Sequence of chain 1.B:
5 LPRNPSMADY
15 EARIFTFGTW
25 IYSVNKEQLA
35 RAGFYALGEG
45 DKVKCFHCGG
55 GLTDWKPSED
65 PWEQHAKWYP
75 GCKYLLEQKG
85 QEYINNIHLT

A protein and the small-molecule ligand that binds it are described below.
Small molecule (SMILES): CN[C@@H](C)C(=O)N[C@H](C(=O)N1CC[C@H](C)[C@H]1C(=O)Nc1ccccc1-c1ncccn1)C1CCCCC1

Binding-site contacts:
Ligand atom C5 contacts residue LEU56 of chain 1.B at 3.7 Å (hydrophobic).
Ligand atom C28 contacts residue TYR73 of chain 1.B at 3.4 Å (hydrophobic).
Ligand atom C7 contacts residue GLY55 of chain 1.B at 4.0 Å.
Ligand atom C18 contacts residue THR57 of chain 1.B at 4.0 Å.
Ligand atom C6 contacts residue GLY55 of chain 1.B at 3.4 Å.
Ligand atom N2 contacts residue THR57 of chain 1.B at 3.0 Å (h-bond).
Ligand atom C13 contacts residue THR57 of chain 1.B at 3.7 Å.
Ligand atom N2 contacts residue LEU56 of chain 1.B at 4.0 Å.
Ligand atom C13 contacts residue GLN68 of chain 1.B at 3.5 Å.
Ligand atom O3 contacts residue THR57 of chain 1.B at 2.8 Å (h-bond).
Ligand atom C8 contacts residue TRP72 of chain 1.B at 3.8 Å (hydrophobic).
Ligand atom C1 contacts residue ASP58 of chain 1.B at 3.5 Å.
Ligand atom O2 contacts residue GLN68 of chain 1.B at 3.3 Å (h-bond).
Ligand atom C4 contacts residue TRP72 of chain 1.B at 3.9 Å (hydrophobic).
Ligand atom C9 contacts residue TRP72 of chain 1.B at 3.5 Å (hydrophobic).
Ligand atom C4 contacts residue LEU56 of chain 1.B at 4.0 Å (hydrophobic).
Ligand atom C13 contacts residue GLU63 of chain 1.B at 3.8 Å.
Ligand atom C28 contacts residue GLY55 of chain 1.B at 3.8 Å.
Ligand atom C3 contacts residue GLN68 of chain 1.B at 3.9 Å.
Ligand atom C13 contacts residue TRP59 of chain 1.B at 3.6 Å (hydrophobic).
Ligand atom C27 contacts residue THR57 of chain 1.B at 3.7 Å.
Ligand atom C7 contacts residue TYR73 of chain 1.B at 4.0 Å (hydrophobic).
Ligand atom O3 contacts residue LEU56 of chain 1.B at 3.5 Å.
Ligand atom N1 contacts residue GLU63 of chain 1.B at 2.8 Å (salt-bridge).
Ligand atom C2 contacts residue GLN68 of chain 1.B at 3.8 Å.
Ligand atom O2 contacts residue TRP72 of chain 1.B at 3.0 Å (h-bond).
Ligand atom C13 contacts residue LEU56 of chain 1.B at 4.0 Å (hydrophobic).
Ligand atom N3 contacts residue LEU56 of chain 1.B at 3.8 Å.
Ligand atom C14 contacts residue TRP72 of chain 1.B at 4.0 Å (hydrophobic).
Ligand atom C2 contacts residue ASP58 of chain 1.B at 3.6 Å.
Ligand atom N1 contacts residue ASP58 of chain 1.B at 3.7 Å.
Ligand atom N1 contacts residue GLN68 of chain 1.B at 3.5 Å (h-bond).
Ligand atom C5 contacts residue THR57 of chain 1.B at 3.9 Å.
Ligand atom C2 contacts residue GLU63 of chain 1.B at 3.7 Å.
Ligand atom C1 contacts residue GLU63 of chain 1.B at 3.1 Å.
Ligand atom C8 contacts residue TYR73 of chain 1.B at 3.8 Å (hydrophobic).
Ligand atom C3 contacts residue THR57 of chain 1.B at 3.6 Å.
Ligand atom C3 contacts residue TRP72 of chain 1.B at 4.0 Å (hydrophobic).
Ligand atom C4 contacts residue THR57 of chain 1.B at 4.0 Å.
Ligand atom C2 contacts residue THR57 of chain 1.B at 3.3 Å.